This protein binds this small molecule.
Small molecule (SMILES): CC(=O)N[C@@H]1[C@@H](O)[C@H](O)[C@@H](CO)O[C@H]1O

Sequence of chain 1.D:
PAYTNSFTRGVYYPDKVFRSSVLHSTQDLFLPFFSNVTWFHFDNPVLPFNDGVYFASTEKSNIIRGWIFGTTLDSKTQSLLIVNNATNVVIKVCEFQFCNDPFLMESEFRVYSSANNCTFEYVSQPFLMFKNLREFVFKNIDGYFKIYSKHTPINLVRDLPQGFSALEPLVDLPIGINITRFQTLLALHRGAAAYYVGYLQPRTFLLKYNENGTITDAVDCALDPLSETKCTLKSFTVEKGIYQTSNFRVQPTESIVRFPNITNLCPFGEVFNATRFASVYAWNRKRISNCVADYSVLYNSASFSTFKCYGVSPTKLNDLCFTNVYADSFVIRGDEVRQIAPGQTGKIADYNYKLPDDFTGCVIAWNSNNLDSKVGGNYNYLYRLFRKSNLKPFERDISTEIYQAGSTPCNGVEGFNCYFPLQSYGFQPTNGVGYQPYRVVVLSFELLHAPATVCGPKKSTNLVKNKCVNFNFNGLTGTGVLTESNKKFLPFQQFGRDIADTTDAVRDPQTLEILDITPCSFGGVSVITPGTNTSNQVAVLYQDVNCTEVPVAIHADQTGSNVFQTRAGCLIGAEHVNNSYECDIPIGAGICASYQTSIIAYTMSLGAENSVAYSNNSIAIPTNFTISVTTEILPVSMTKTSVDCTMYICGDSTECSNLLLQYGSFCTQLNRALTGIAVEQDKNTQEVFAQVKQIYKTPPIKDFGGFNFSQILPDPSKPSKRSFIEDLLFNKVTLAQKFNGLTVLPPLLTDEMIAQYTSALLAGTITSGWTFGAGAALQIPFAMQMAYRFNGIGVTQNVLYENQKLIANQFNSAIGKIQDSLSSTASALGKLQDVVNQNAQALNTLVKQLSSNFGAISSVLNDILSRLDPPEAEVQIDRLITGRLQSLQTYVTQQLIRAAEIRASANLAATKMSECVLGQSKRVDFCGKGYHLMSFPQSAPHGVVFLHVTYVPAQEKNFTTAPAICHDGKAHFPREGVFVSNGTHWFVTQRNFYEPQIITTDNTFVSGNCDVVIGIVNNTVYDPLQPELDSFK

Binding-site contacts:
Ligand atom O7 contacts residue GLY339 of chain 1.D at 3.9 Å.
Ligand atom C8 contacts residue PHE338 of chain 1.D at 4.1 Å (hydrophobic).
Ligand atom C8 contacts residue PHE342 of chain 1.D at 3.8 Å (hydrophobic).
Ligand atom C1 contacts residue ASN343 of chain 1.D at 1.4 Å.
Ligand atom O7 contacts residue ASN343 of chain 1.D at 3.5 Å (h-bond).
Ligand atom N2 contacts residue ASN343 of chain 1.D at 2.9 Å (h-bond).
Ligand atom O5 contacts residue ASN343 of chain 1.D at 2.4 Å (h-bond).
Ligand atom C2 contacts residue ASN343 of chain 1.D at 2.5 Å.
Ligand atom C8 contacts residue ASN343 of chain 1.D at 4.5 Å.
Ligand atom C4 contacts residue ASN343 of chain 1.D at 4.2 Å.
Ligand atom C5 contacts residue ASN343 of chain 1.D at 3.7 Å.
Ligand atom C7 contacts residue GLY339 of chain 1.D at 4.2 Å.
Ligand atom C3 contacts residue ASN343 of chain 1.D at 3.8 Å.
Ligand atom C7 contacts residue ASN343 of chain 1.D at 3.4 Å.
Ligand atom C8 contacts residue GLY339 of chain 1.D at 3.7 Å.